A protein and the small-molecule ligand that binds it are described below.
Small molecule (SMILES): CC(=O)N[C@@H]1[C@@H](O)[C@H](O)[C@@H](CO)O[C@H]1O

Binding-site contacts:
Ligand atom O5 contacts residue TYR234 of chain 3.A at 3.5 Å.
Ligand atom C6 contacts residue TYR234 of chain 3.A at 3.6 Å (hydrophobic).
Ligand atom C7 contacts residue LEU227 of chain 3.A at 4.1 Å (hydrophobic).
Ligand atom C3 contacts residue ASN230 of chain 3.A at 3.8 Å.
Ligand atom O7 contacts residue LEU227 of chain 3.A at 3.6 Å.
Ligand atom O7 contacts residue ASN230 of chain 3.A at 4.0 Å.
Ligand atom C8 contacts residue THR190 of chain 3.A at 3.4 Å.
Ligand atom O7 contacts residue THR189 of chain 3.A at 4.3 Å.
Ligand atom C1 contacts residue ASN230 of chain 3.A at 1.4 Å.
Ligand atom C7 contacts residue ASN230 of chain 3.A at 3.7 Å.
Ligand atom C2 contacts residue ASN230 of chain 3.A at 2.5 Å.
Ligand atom C4 contacts residue ASN230 of chain 3.A at 4.2 Å.
Ligand atom O5 contacts residue ASN230 of chain 3.A at 2.4 Å (h-bond).
Ligand atom N2 contacts residue ASN230 of chain 3.A at 2.9 Å (h-bond).
Ligand atom C1 contacts residue TYR234 of chain 3.A at 3.9 Å (hydrophobic).
Ligand atom O5 contacts residue GLU231 of chain 3.A at 4.3 Å.
Ligand atom C5 contacts residue TYR234 of chain 3.A at 3.7 Å (hydrophobic).
Ligand atom C5 contacts residue ASN230 of chain 3.A at 3.7 Å.
Ligand atom C8 contacts residue LEU227 of chain 3.A at 4.0 Å (hydrophobic).

Sequence of chain 3.A:
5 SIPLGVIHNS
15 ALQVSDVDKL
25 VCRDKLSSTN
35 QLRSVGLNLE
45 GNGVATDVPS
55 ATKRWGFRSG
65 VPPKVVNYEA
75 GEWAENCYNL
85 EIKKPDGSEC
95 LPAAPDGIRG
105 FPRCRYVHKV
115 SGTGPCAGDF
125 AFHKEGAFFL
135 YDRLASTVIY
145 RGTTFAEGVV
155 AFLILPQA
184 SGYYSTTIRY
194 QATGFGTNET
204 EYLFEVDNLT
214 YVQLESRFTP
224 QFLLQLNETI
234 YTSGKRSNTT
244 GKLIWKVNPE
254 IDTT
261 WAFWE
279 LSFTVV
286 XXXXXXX